Binding-site contacts:
Ligand atom C18 contacts residue NAP1 of chain 1.G at 3.3 Å.
Ligand atom C1 contacts residue SER164 of chain 1.B at 3.7 Å.
Ligand atom C22 contacts residue NAP1 of chain 1.G at 3.5 Å.
Ligand atom O20 contacts residue TYR177 of chain 1.B at 2.6 Å (h-bond).
Ligand atom F21 contacts residue THR118 of chain 1.B at 3.8 Å.
Ligand atom F21 contacts residue ALA220 of chain 1.B at 4.0 Å.
Ligand atom C4 contacts residue MET227 of chain 1.B at 4.0 Å (hydrophobic).
Ligand atom O20 contacts residue NAP1 of chain 1.G at 3.4 Å.
Ligand atom C13 contacts residue LEU120 of chain 1.B at 4.2 Å (hydrophobic).
Ligand atom C1 contacts residue ALA166 of chain 1.B at 4.1 Å (hydrophobic).
Ligand atom F21 contacts residue LEU120 of chain 1.B at 3.8 Å.
Ligand atom C13 contacts residue VAL221 of chain 1.B at 3.8 Å (hydrophobic).
Ligand atom C16 contacts residue VAL174 of chain 1.B at 3.4 Å (hydrophobic).
Ligand atom C18 contacts residue TYR177 of chain 1.B at 3.5 Å (hydrophobic).
Ligand atom C26 contacts residue THR118 of chain 1.B at 3.5 Å.
Ligand atom C14 contacts residue LEU120 of chain 1.B at 3.6 Å (hydrophobic).
Ligand atom C9 contacts residue TYR171 of chain 1.B at 4.1 Å (hydrophobic).
Ligand atom F21 contacts residue SER119 of chain 1.B at 3.6 Å.
Ligand atom C8 contacts residue MET227 of chain 1.B at 4.0 Å (hydrophobic).
Ligand atom O20 contacts residue SER164 of chain 1.B at 2.9 Å (h-bond).
Ligand atom C17 contacts residue VAL174 of chain 1.B at 3.5 Å (hydrophobic).
Ligand atom C12 contacts residue NAP1 of chain 1.G at 3.5 Å.
Ligand atom N19 contacts residue NAP1 of chain 1.G at 3.5 Å.
Ligand atom C23 contacts residue NAP1 of chain 1.G at 4.1 Å.
Ligand atom C4 contacts residue LEU211 of chain 1.B at 3.8 Å (hydrophobic).
Ligand atom C24 contacts residue TYR177 of chain 1.B at 3.2 Å (hydrophobic).
Ligand atom C10 contacts residue MET227 of chain 1.B at 4.1 Å (hydrophobic).
Ligand atom N19 contacts residue TYR177 of chain 1.B at 3.7 Å.
Ligand atom C6 contacts residue SER164 of chain 1.B at 3.2 Å.
Ligand atom C22 contacts residue ALA217 of chain 1.B at 3.6 Å (hydrophobic).
Ligand atom C14 contacts residue VAL221 of chain 1.B at 3.9 Å (hydrophobic).
Ligand atom C8 contacts residue TYR171 of chain 1.B at 3.7 Å (hydrophobic).
Ligand atom C26 contacts residue THR216 of chain 1.B at 3.9 Å.
Ligand atom C26 contacts residue ILE115 of chain 1.B at 3.9 Å (hydrophobic).
Ligand atom C17 contacts residue TYR177 of chain 1.B at 3.9 Å (hydrophobic).
Ligand atom C7 contacts residue ALA166 of chain 1.B at 4.0 Å (hydrophobic).
Ligand atom C24 contacts residue NAP1 of chain 1.G at 4.1 Å.
Ligand atom C15 contacts residue LEU120 of chain 1.B at 3.9 Å (hydrophobic).
Ligand atom C18 contacts residue SER164 of chain 1.B at 4.0 Å.
Ligand atom C6 contacts residue ALA166 of chain 1.B at 4.1 Å (hydrophobic).

Sequence of chain 1.B:
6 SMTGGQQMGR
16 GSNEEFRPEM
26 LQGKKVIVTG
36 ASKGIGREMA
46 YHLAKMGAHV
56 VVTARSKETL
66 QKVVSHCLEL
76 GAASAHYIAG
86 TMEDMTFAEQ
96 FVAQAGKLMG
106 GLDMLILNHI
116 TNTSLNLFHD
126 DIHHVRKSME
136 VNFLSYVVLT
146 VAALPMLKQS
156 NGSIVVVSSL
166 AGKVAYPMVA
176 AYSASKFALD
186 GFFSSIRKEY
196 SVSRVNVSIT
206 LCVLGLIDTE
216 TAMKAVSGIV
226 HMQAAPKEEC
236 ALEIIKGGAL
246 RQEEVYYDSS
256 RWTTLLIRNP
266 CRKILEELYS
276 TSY

The small molecule below binds the protein below.
Small molecule (SMILES): COC1CN(C(=O)CC2(c3ccc(F)cc3)C3CC4CC(C3)CC2C4)C1